The protein below binds the small molecule below.
Small molecule (SMILES): CC(=O)N[C@H]1[C@H](O[C@H]2[C@H](O)[C@@H](NC(C)=O)CO[C@@H]2CO)O[C@H](CO)[C@@H](O)[C@@H]1O

Binding-site contacts:
Ligand atom C8 contacts residue ASN301 of chain 2.I at 4.0 Å.
Ligand atom C6 contacts residue ARG412 of chain 2.I at 3.9 Å.
Ligand atom C5 contacts residue ARG412 of chain 2.I at 4.0 Å.
Ligand atom O7 contacts residue ASN301 of chain 2.I at 4.0 Å.
Ligand atom C8 contacts residue GLN263 of chain 2.I at 4.5 Å.
Ligand atom C2 contacts residue ASN265 of chain 2.I at 2.4 Å.
Ligand atom C2 contacts residue GLN263 of chain 2.I at 4.4 Å.
Ligand atom O5 contacts residue VAL414 of chain 2.I at 4.4 Å.
Ligand atom N2 contacts residue GLN263 of chain 2.I at 3.7 Å.
Ligand atom C1 contacts residue GLN263 of chain 2.I at 4.3 Å.
Ligand atom O6 contacts residue ARG412 of chain 2.I at 3.0 Å (salt-bridge).
Ligand atom O7 contacts residue NAG1 of chain 2.P at 3.9 Å.
Ligand atom O5 contacts residue ARG412 of chain 2.I at 2.8 Å (salt-bridge).
Ligand atom O5 contacts residue ASN265 of chain 2.I at 2.4 Å (h-bond).
Ligand atom C1 contacts residue ASN265 of chain 2.I at 1.4 Å.
Ligand atom C8 contacts residue SER303 of chain 2.I at 3.3 Å.
Ligand atom N2 contacts residue ASN265 of chain 2.I at 2.9 Å (h-bond).
Ligand atom C8 contacts residue VAL302 of chain 2.I at 3.8 Å (hydrophobic).
Ligand atom C8 contacts residue ASN265 of chain 2.I at 4.4 Å.
Ligand atom C4 contacts residue ASN265 of chain 2.I at 4.2 Å.
Ligand atom C8 contacts residue SER381 of chain 2.I at 4.5 Å.
Ligand atom O7 contacts residue ASN265 of chain 2.I at 3.2 Å (h-bond).
Ligand atom C7 contacts residue ASN265 of chain 2.I at 3.3 Å.
Ligand atom C5 contacts residue ASN265 of chain 2.I at 3.7 Å.
Ligand atom C1 contacts residue ARG412 of chain 2.I at 3.6 Å.
Ligand atom C3 contacts residue ASN265 of chain 2.I at 3.8 Å.

Sequence of chain 2.I:
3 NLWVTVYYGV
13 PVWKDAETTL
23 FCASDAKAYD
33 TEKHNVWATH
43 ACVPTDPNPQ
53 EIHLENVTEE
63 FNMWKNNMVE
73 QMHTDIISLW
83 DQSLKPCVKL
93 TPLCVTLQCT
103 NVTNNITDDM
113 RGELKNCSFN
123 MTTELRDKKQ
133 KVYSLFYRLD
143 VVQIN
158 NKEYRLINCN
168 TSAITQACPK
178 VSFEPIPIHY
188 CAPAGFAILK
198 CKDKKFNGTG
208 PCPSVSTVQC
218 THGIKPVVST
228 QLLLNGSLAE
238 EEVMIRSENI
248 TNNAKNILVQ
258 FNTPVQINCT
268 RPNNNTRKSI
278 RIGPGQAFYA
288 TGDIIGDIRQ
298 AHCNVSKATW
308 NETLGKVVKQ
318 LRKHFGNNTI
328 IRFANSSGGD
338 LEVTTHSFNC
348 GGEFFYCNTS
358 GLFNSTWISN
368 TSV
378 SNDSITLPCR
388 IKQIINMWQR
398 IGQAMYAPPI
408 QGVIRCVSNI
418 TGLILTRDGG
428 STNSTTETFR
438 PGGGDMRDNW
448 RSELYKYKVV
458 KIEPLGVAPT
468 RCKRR